A protein and the small-molecule ligand that binds it are described below.
Small molecule (SMILES): CC(=O)N[C@@H]1[C@@H](O)[C@H](O)[C@@H](CO)O[C@H]1O

Sequence of chain 1.A:
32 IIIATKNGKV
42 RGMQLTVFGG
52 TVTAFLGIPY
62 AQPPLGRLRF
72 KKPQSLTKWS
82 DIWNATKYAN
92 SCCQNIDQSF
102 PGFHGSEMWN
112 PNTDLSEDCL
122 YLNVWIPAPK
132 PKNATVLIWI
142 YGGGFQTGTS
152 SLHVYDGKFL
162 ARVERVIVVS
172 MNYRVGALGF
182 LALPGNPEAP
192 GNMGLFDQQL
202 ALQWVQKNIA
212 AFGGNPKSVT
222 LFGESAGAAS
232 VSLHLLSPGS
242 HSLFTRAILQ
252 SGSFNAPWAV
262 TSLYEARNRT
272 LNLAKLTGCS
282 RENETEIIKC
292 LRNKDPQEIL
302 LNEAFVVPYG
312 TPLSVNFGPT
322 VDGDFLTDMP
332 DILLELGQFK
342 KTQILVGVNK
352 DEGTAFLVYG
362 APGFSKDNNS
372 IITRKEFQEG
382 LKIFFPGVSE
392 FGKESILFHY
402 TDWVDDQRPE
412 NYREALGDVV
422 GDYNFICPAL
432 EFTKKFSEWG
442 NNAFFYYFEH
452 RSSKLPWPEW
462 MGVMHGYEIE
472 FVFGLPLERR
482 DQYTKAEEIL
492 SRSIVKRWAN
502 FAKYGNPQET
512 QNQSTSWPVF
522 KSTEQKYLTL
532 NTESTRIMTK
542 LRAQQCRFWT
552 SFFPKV

Binding-site contacts:
Ligand atom C3 contacts residue ASN284 of chain 1.A at 3.8 Å.
Ligand atom C2 contacts residue ASN284 of chain 1.A at 2.6 Å.
Ligand atom C1 contacts residue GLU287 of chain 1.A at 3.7 Å.
Ligand atom C6 contacts residue ASN284 of chain 1.A at 3.2 Å.
Ligand atom O5 contacts residue ASN284 of chain 1.A at 2.5 Å (h-bond).
Ligand atom N2 contacts residue GLU287 of chain 1.A at 3.8 Å.
Ligand atom C2 contacts residue GLU287 of chain 1.A at 4.2 Å.
Ligand atom C4 contacts residue ASN284 of chain 1.A at 3.9 Å.
Ligand atom O6 contacts residue ASN284 of chain 1.A at 3.8 Å.
Ligand atom C5 contacts residue ASN284 of chain 1.A at 3.5 Å.
Ligand atom N2 contacts residue ASN284 of chain 1.A at 3.4 Å (h-bond).
Ligand atom C1 contacts residue ASN284 of chain 1.A at 1.5 Å.